Binding-site contacts:
Ligand atom C26 contacts residue TRP214 of chain 1.B at 3.7 Å (hydrophobic).
Ligand atom C29 contacts residue SER194 of chain 1.B at 3.7 Å.
Ligand atom CL1 contacts residue TRP214 of chain 1.B at 3.7 Å.
Ligand atom O11 contacts residue TRP214 of chain 1.B at 3.2 Å.
Ligand atom C13 contacts residue GLY215 of chain 1.B at 3.2 Å.
Ligand atom C31 contacts residue TYR162 of chain 1.B at 3.3 Å (hydrophobic).
Ligand atom C1 contacts residue GLY215 of chain 1.B at 3.1 Å.
Ligand atom C1 contacts residue GLN87 of chain 1.B at 3.7 Å.
Ligand atom C14 contacts residue GLU216 of chain 1.B at 3.7 Å.
Ligand atom C9 contacts residue GLY215 of chain 1.B at 3.8 Å.
Ligand atom C25 contacts residue ILE174 of chain 1.B at 3.6 Å (hydrophobic).
Ligand atom C30 contacts residue CYS190 of chain 1.B at 3.7 Å (hydrophobic).
Ligand atom C19 contacts residue TRP214 of chain 1.B at 3.5 Å (hydrophobic).
Ligand atom C30 contacts residue VAL212 of chain 1.B at 3.6 Å (hydrophobic).
Ligand atom N21 contacts residue SER189 of chain 1.B at 2.9 Å (h-bond).
Ligand atom C24 contacts residue SER194 of chain 1.B at 3.4 Å.
Ligand atom C6 contacts residue GLY215 of chain 1.B at 3.2 Å.
Ligand atom C17 contacts residue GLN191 of chain 1.B at 3.3 Å.
Ligand atom C30 contacts residue SER189 of chain 1.B at 3.7 Å.
Ligand atom C28 contacts residue GLU216 of chain 1.B at 3.6 Å.
Ligand atom N2 contacts residue GLY215 of chain 1.B at 3.0 Å (h-bond).
Ligand atom C27 contacts residue GLU216 of chain 1.B at 3.4 Å.
Ligand atom C31 contacts residue ARG223 of chain 1.B at 3.7 Å.
Ligand atom C25 contacts residue TYR162 of chain 1.B at 3.2 Å (hydrophobic).
Ligand atom C24 contacts residue CYS190 of chain 1.B at 3.4 Å (hydrophobic).
Ligand atom O15 contacts residue GLY215 of chain 1.B at 3.4 Å (h-bond).
Ligand atom O11 contacts residue GLY215 of chain 1.B at 3.2 Å (h-bond).
Ligand atom C26 contacts residue SER189 of chain 1.B at 3.5 Å.
Ligand atom O11 contacts residue GLN87 of chain 1.B at 2.8 Å (h-bond).
Ligand atom C27 contacts residue ARG223 of chain 1.B at 3.6 Å.
Ligand atom C5 contacts residue GLU216 of chain 1.B at 3.7 Å.
Ligand atom C19 contacts residue GLY217 of chain 1.B at 3.6 Å.
Ligand atom N12 contacts residue ILE174 of chain 1.B at 3.6 Å.
Ligand atom N21 contacts residue GLY217 of chain 1.B at 2.9 Å (h-bond).
Ligand atom N21 contacts residue ASP188 of chain 1.B at 2.9 Å (salt-bridge).
Ligand atom C13 contacts residue GLU216 of chain 1.B at 3.7 Å.
Ligand atom O15 contacts residue GLN191 of chain 1.B at 3.6 Å.
Ligand atom C19 contacts residue GLY215 of chain 1.B at 3.4 Å.
Ligand atom O3 contacts residue GLY215 of chain 1.B at 3.7 Å.
Ligand atom C24 contacts residue GLN191 of chain 1.B at 3.8 Å.

The protein below binds the small molecule below.
Small molecule (SMILES): NCc1cccc(OC[C@@H]2CN(c3cccc(C#Cc4cccnc4Cl)c3)C(=O)O2)c1

Sequence of chain 1.B:
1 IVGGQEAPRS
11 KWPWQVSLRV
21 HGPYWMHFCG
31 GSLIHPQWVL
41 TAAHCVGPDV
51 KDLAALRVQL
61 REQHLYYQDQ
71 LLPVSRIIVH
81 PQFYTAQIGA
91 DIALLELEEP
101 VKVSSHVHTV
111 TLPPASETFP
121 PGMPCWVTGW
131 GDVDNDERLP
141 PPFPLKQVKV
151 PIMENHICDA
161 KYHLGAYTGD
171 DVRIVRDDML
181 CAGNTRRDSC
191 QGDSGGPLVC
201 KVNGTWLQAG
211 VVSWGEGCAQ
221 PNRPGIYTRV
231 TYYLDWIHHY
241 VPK